Binding-site contacts:
Ligand atom O2B contacts residue PO41 of chain 1.G at 3.0 Å (h-bond).
Ligand atom C2 contacts residue SER293 of chain 1.B at 3.3 Å.
Ligand atom O2' contacts residue LYS289 of chain 1.B at 2.7 Å (salt-bridge).
Ligand atom C16 contacts residue ARG290 of chain 1.B at 3.5 Å.
Ligand atom C5 contacts residue ARG360 of chain 1.B at 3.6 Å.
Ligand atom C4 contacts residue GLY357 of chain 1.B at 3.3 Å.
Ligand atom O1B contacts residue GLY219 of chain 1.B at 3.2 Å.
Ligand atom N6 contacts residue ARG360 of chain 1.B at 3.4 Å.
Ligand atom O5' contacts residue GLY219 of chain 1.B at 3.4 Å.
Ligand atom O3' contacts residue GLY248 of chain 1.B at 3.4 Å.
Ligand atom O1B contacts residue PO41 of chain 1.G at 3.4 Å (h-bond).
Ligand atom O1B contacts residue MG1 of chain 1.F at 3.6 Å.
Ligand atom C4' contacts residue GLY220 of chain 1.B at 3.5 Å.
Ligand atom N3 contacts residue GLY357 of chain 1.B at 3.6 Å (h-bond).
Ligand atom PB contacts residue MG1 of chain 1.F at 3.2 Å.
Ligand atom O3B contacts residue THR30 of chain 1.B at 3.6 Å.
Ligand atom O2' contacts residue GLU286 of chain 1.B at 2.5 Å (salt-bridge).
Ligand atom C6 contacts residue ARG360 of chain 1.B at 3.6 Å.
Ligand atom O4' contacts residue GLY357 of chain 1.B at 3.2 Å.
Ligand atom O1A contacts residue GLY357 of chain 1.B at 3.1 Å (h-bond).
Ligand atom O2B contacts residue MG1 of chain 1.F at 2.0 Å.
Ligand atom O2A contacts residue TYR32 of chain 1.B at 3.6 Å.
Ligand atom O2A contacts residue ASP384 of chain 1.B at 3.4 Å.
Ligand atom C5 contacts residue GLY357 of chain 1.B at 3.5 Å.
Ligand atom O5' contacts residue GLY357 of chain 1.B at 3.3 Å (h-bond).
Ligand atom O5' contacts residue GLY220 of chain 1.B at 3.3 Å (h-bond).
Ligand atom N9 contacts residue GLY357 of chain 1.B at 3.5 Å (h-bond).
Ligand atom O4' contacts residue SER358 of chain 1.B at 3.4 Å (h-bond).
Ligand atom C16 contacts residue ARG360 of chain 1.B at 3.6 Å.
Ligand atom C2' contacts residue GLU286 of chain 1.B at 3.4 Å.
Ligand atom N1 contacts residue SER293 of chain 1.B at 2.6 Å (h-bond).
Ligand atom O3B contacts residue THR31 of chain 1.B at 2.7 Å (h-bond).
Ligand atom PB contacts residue THR31 of chain 1.B at 3.5 Å.
Ligand atom C5 contacts residue ARG290 of chain 1.B at 3.5 Å.
Ligand atom C5' contacts residue GLY220 of chain 1.B at 3.4 Å.
Ligand atom O3A contacts residue THR31 of chain 1.B at 3.4 Å (h-bond).
Ligand atom O1B contacts residue GLY220 of chain 1.B at 2.9 Å (h-bond).
Ligand atom O1A contacts residue GLY356 of chain 1.B at 3.1 Å.
Ligand atom O3' contacts residue LYS289 of chain 1.B at 3.3 Å (salt-bridge).
Ligand atom O3B contacts residue TYR32 of chain 1.B at 2.8 Å (h-bond).

Sequence of chain 1.B:
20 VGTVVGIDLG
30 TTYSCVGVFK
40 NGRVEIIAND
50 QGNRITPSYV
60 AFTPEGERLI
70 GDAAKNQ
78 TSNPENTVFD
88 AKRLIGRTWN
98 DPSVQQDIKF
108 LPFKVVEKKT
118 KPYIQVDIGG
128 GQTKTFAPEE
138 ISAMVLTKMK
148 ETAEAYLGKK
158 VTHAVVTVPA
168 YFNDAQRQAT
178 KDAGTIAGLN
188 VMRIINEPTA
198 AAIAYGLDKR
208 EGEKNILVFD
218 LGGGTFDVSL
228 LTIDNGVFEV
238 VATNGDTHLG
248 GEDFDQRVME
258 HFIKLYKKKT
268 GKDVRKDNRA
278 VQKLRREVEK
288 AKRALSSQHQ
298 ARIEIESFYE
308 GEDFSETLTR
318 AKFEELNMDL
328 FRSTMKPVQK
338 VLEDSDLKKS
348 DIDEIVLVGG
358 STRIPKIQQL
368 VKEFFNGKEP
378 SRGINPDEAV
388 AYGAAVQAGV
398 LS

A protein and the small-molecule ligand that binds it are described below.
Small molecule (SMILES): Nc1ncnc2c1ccn2[C@@H]1O[C@H](COP(=O)(O)OP(=O)(O)O)[C@@H](O)[C@H]1O